Binding-site contacts:
Ligand atom C8 contacts residue ARG119 of chain 1.A at 4.1 Å.
Ligand atom C5 contacts residue HIS115 of chain 1.A at 3.9 Å.
Ligand atom C3 contacts residue ARG119 of chain 1.A at 3.9 Å.
Ligand atom C9 contacts residue ASN117 of chain 1.A at 3.9 Å.
Ligand atom C8 contacts residue GLY259 of chain 1.A at 4.2 Å.
Ligand atom C2 contacts residue GLY259 of chain 1.A at 3.5 Å.
Ligand atom O11 contacts residue GLY259 of chain 1.A at 4.3 Å.
Ligand atom C5 contacts residue SER101 of chain 1.A at 4.2 Å.
Ligand atom C5 contacts residue ASN117 of chain 1.A at 3.5 Å.
Ligand atom N1 contacts residue GLY259 of chain 1.A at 4.0 Å.
Ligand atom N1 contacts residue ARG119 of chain 1.A at 3.8 Å.
Ligand atom F14 contacts residue ACT1 of chain 1.C at 3.7 Å.
Ligand atom C9 contacts residue GLY259 of chain 1.A at 3.9 Å.
Ligand atom C7 contacts residue ASN117 of chain 1.A at 3.6 Å.
Ligand atom C10 contacts residue ARG119 of chain 1.A at 3.8 Å.
Ligand atom F14 contacts residue SER101 of chain 1.A at 4.1 Å.
Ligand atom C2 contacts residue ARG119 of chain 1.A at 3.6 Å.
Ligand atom C3 contacts residue GLY259 of chain 1.A at 3.4 Å.
Ligand atom O11 contacts residue ARG119 of chain 1.A at 4.2 Å.
Ligand atom C7 contacts residue SER101 of chain 1.A at 3.6 Å.
Ligand atom C6 contacts residue ASN117 of chain 1.A at 3.1 Å.
Ligand atom C6 contacts residue SER101 of chain 1.A at 3.1 Å.
Ligand atom C8 contacts residue ASN117 of chain 1.A at 4.1 Å.
Ligand atom O12 contacts residue GLY259 of chain 1.A at 4.2 Å.
Ligand atom C10 contacts residue GLY259 of chain 1.A at 3.8 Å.
Ligand atom C9 contacts residue ARG119 of chain 1.A at 4.3 Å.
Ligand atom C4 contacts residue ASN117 of chain 1.A at 3.7 Å.
Ligand atom O12 contacts residue ARG119 of chain 1.A at 3.6 Å.
Ligand atom F14 contacts residue HIS115 of chain 1.A at 2.6 Å.
Ligand atom F14 contacts residue ASN117 of chain 1.A at 3.7 Å.

Sequence of chain 1.A:
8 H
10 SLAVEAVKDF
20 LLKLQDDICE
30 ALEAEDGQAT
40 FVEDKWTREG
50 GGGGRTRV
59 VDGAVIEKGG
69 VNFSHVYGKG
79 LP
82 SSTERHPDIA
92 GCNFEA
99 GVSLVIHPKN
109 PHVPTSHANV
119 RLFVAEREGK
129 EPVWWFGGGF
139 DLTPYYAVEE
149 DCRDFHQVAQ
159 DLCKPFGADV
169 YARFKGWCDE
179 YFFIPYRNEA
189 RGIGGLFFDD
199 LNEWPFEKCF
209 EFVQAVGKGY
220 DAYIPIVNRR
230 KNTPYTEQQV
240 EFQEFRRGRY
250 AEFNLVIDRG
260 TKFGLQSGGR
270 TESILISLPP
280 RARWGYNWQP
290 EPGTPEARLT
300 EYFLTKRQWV

A protein and the small-molecule ligand that binds it are described below.
Small molecule (SMILES): O=C(O)c1cc2cc(F)ccc2[nH]1